Sequence of chain 23.C:
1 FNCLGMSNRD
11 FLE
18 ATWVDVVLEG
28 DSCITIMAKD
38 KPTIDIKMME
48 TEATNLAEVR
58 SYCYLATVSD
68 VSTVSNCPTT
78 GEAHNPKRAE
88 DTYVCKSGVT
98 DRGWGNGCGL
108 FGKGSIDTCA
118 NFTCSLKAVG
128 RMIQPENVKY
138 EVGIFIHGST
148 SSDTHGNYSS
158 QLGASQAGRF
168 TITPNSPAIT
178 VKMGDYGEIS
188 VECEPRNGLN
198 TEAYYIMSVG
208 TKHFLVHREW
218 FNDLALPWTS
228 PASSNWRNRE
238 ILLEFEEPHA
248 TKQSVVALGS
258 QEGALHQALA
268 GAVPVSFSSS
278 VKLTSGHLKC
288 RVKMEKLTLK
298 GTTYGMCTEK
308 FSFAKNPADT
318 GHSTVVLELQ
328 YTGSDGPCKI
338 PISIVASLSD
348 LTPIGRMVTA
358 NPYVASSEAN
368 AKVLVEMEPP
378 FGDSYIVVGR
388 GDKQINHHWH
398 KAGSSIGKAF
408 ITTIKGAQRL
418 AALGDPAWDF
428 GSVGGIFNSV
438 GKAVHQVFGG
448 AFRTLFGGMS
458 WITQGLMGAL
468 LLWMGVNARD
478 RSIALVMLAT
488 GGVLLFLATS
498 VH

The protein below binds the small molecule below.
Small molecule (SMILES): CC(=O)N[C@@H]1[C@@H](O)[C@H](O)[C@@H](CO)O[C@H]1O

Binding-site contacts:
Ligand atom O5 contacts residue THR120 of chain 23.C at 3.2 Å (h-bond).
Ligand atom C2 contacts residue ASN118 of chain 23.C at 2.5 Å.
Ligand atom C7 contacts residue SER66 of chain 23.C at 3.5 Å.
Ligand atom C7 contacts residue TYR90 of chain 23.C at 4.5 Å (hydrophobic).
Ligand atom C8 contacts residue TYR90 of chain 23.C at 3.5 Å (hydrophobic).
Ligand atom C7 contacts residue ASN118 of chain 23.C at 3.5 Å.
Ligand atom C6 contacts residue THR120 of chain 23.C at 3.4 Å.
Ligand atom O7 contacts residue SER66 of chain 23.C at 3.0 Å (h-bond).
Ligand atom C5 contacts residue ASN118 of chain 23.C at 3.7 Å.
Ligand atom C1 contacts residue THR89 of chain 23.C at 4.1 Å.
Ligand atom C3 contacts residue ASN118 of chain 23.C at 3.8 Å.
Ligand atom N2 contacts residue ASN118 of chain 23.C at 2.9 Å (h-bond).
Ligand atom N2 contacts residue SER66 of chain 23.C at 4.3 Å.
Ligand atom N2 contacts residue TYR90 of chain 23.C at 4.3 Å.
Ligand atom O6 contacts residue THR89 of chain 23.C at 4.0 Å.
Ligand atom C8 contacts residue ASN118 of chain 23.C at 4.2 Å.
Ligand atom C1 contacts residue THR120 of chain 23.C at 4.3 Å.
Ligand atom C8 contacts residue SER66 of chain 23.C at 4.0 Å.
Ligand atom C5 contacts residue THR120 of chain 23.C at 3.8 Å.
Ligand atom O7 contacts residue ASN118 of chain 23.C at 4.0 Å.
Ligand atom C4 contacts residue ASN118 of chain 23.C at 4.2 Å.
Ligand atom C1 contacts residue ASN118 of chain 23.C at 1.5 Å.
Ligand atom O5 contacts residue ASN118 of chain 23.C at 2.4 Å (h-bond).
Ligand atom C6 contacts residue THR89 of chain 23.C at 4.4 Å.
Ligand atom C4 contacts residue THR120 of chain 23.C at 4.4 Å.
Ligand atom O5 contacts residue THR89 of chain 23.C at 4.2 Å.
Ligand atom C5 contacts residue THR89 of chain 23.C at 4.4 Å.
Ligand atom C2 contacts residue SER66 of chain 23.C at 4.5 Å.
Ligand atom C8 contacts residue ASP67 of chain 23.C at 3.9 Å.